The small molecule below binds the protein below.
Small molecule (SMILES): CC(=O)N[C@H]1[C@H](O[C@H]2[C@H](O)[C@@H](NC(C)=O)CO[C@@H]2CO)O[C@H](CO)[C@@H](O)[C@@H]1O

Sequence of chain 1.C:
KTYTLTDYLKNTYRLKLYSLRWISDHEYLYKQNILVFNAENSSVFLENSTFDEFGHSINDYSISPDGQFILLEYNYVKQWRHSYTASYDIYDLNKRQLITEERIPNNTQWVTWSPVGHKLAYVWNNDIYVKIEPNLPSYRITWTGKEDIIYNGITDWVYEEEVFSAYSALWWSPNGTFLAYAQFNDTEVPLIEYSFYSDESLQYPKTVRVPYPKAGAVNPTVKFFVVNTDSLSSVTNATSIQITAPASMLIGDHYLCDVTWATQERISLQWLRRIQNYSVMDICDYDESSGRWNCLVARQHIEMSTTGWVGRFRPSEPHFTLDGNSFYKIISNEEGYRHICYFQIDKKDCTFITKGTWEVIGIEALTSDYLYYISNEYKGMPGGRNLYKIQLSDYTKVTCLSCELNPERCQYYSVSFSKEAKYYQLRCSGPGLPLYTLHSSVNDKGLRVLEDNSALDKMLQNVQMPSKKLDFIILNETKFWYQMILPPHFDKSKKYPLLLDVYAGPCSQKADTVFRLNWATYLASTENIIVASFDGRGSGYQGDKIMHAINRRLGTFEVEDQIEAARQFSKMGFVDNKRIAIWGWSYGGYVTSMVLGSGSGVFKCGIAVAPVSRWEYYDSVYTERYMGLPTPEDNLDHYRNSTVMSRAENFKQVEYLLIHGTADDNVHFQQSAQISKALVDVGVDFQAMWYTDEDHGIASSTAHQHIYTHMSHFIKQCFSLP

Binding-site contacts:
Ligand atom C1 contacts residue ILE168 of chain 1.C at 4.4 Å (hydrophobic).
Ligand atom C6 contacts residue THR205 of chain 1.C at 3.9 Å.
Ligand atom C5 contacts residue THR205 of chain 1.C at 3.5 Å.
Ligand atom C5 contacts residue ASN203 of chain 1.C at 3.6 Å.
Ligand atom O7 contacts residue THR205 of chain 1.C at 4.2 Å.
Ligand atom O5 contacts residue THR205 of chain 1.C at 3.8 Å.
Ligand atom O7 contacts residue GLN201 of chain 1.C at 3.3 Å (h-bond).
Ligand atom O7 contacts residue ASN203 of chain 1.C at 3.7 Å.
Ligand atom C1 contacts residue ASN203 of chain 1.C at 1.4 Å.
Ligand atom O7 contacts residue LYS241 of chain 1.C at 4.5 Å.
Ligand atom N2 contacts residue ASN203 of chain 1.C at 3.1 Å (h-bond).
Ligand atom C4 contacts residue ASN203 of chain 1.C at 4.3 Å.
Ligand atom C2 contacts residue ASN203 of chain 1.C at 2.6 Å.
Ligand atom C3 contacts residue ASN203 of chain 1.C at 4.0 Å.
Ligand atom C1 contacts residue THR205 of chain 1.C at 3.7 Å.
Ligand atom O5 contacts residue ASN203 of chain 1.C at 2.3 Å (h-bond).
Ligand atom C8 contacts residue GLU206 of chain 1.C at 3.7 Å.
Ligand atom O7 contacts residue ILE168 of chain 1.C at 3.8 Å.
Ligand atom C7 contacts residue GLU206 of chain 1.C at 4.5 Å.
Ligand atom C7 contacts residue ASN203 of chain 1.C at 3.8 Å.
Ligand atom N2 contacts residue ILE168 of chain 1.C at 3.7 Å.
Ligand atom C7 contacts residue ILE168 of chain 1.C at 3.9 Å (hydrophobic).